Binding-site contacts:
Ligand atom C12 contacts residue MET163 of chain 1.B at 3.7 Å (hydrophobic).
Ligand atom O19 contacts residue VAL53 of chain 1.B at 3.5 Å.
Ligand atom C13 contacts residue MET163 of chain 1.B at 3.5 Å (hydrophobic).
Ligand atom O19 contacts residue ILE174 of chain 1.B at 4.0 Å.
Ligand atom C5 contacts residue ASP175 of chain 1.B at 3.5 Å.
Ligand atom C7 contacts residue VAL53 of chain 1.B at 3.6 Å (hydrophobic).
Ligand atom O20 contacts residue LYS68 of chain 1.B at 2.6 Å (salt-bridge).
Ligand atom O16 contacts residue ARG47 of chain 1.B at 3.2 Å (salt-bridge).
Ligand atom C5 contacts residue LYS68 of chain 1.B at 3.6 Å.
Ligand atom C9 contacts residue VAL66 of chain 1.B at 3.8 Å (hydrophobic).
Ligand atom O15 contacts residue LYS68 of chain 1.B at 3.3 Å (salt-bridge).
Ligand atom C3 contacts residue ILE95 of chain 1.B at 4.0 Å (hydrophobic).
Ligand atom C11 contacts residue LEU45 of chain 1.B at 4.0 Å (hydrophobic).
Ligand atom O18 contacts residue VAL66 of chain 1.B at 3.5 Å.
Ligand atom C5 contacts residue ILE174 of chain 1.B at 3.8 Å (hydrophobic).
Ligand atom C6 contacts residue ILE174 of chain 1.B at 3.9 Å (hydrophobic).
Ligand atom O20 contacts residue PHE113 of chain 1.B at 3.7 Å.
Ligand atom C4 contacts residue ILE174 of chain 1.B at 3.8 Å (hydrophobic).
Ligand atom O19 contacts residue ARG47 of chain 1.B at 3.8 Å.
Ligand atom O19 contacts residue GLY48 of chain 1.B at 3.8 Å.
Ligand atom C8 contacts residue VAL53 of chain 1.B at 3.7 Å (hydrophobic).
Ligand atom C10 contacts residue ILE174 of chain 1.B at 3.7 Å (hydrophobic).
Ligand atom C11 contacts residue ASN118 of chain 1.B at 3.7 Å.
Ligand atom O17 contacts residue VAL66 of chain 1.B at 4.0 Å.
Ligand atom C6 contacts residue ASP175 of chain 1.B at 4.0 Å.
Ligand atom C3 contacts residue ILE174 of chain 1.B at 3.7 Å (hydrophobic).
Ligand atom C2 contacts residue ILE174 of chain 1.B at 3.9 Å (hydrophobic).
Ligand atom C14 contacts residue VAL53 of chain 1.B at 3.8 Å (hydrophobic).
Ligand atom C10 contacts residue VAL53 of chain 1.B at 3.7 Å (hydrophobic).
Ligand atom C4 contacts residue ILE95 of chain 1.B at 4.0 Å (hydrophobic).
Ligand atom C3 contacts residue PHE113 of chain 1.B at 3.9 Å (hydrophobic).
Ligand atom O20 contacts residue ASP175 of chain 1.B at 3.1 Å (salt-bridge).
Ligand atom O16 contacts residue HIS160 of chain 1.B at 3.6 Å.
Ligand atom C5 contacts residue PHE113 of chain 1.B at 4.0 Å (hydrophobic).
Ligand atom C6 contacts residue LYS68 of chain 1.B at 3.9 Å.
Ligand atom O15 contacts residue ASP175 of chain 1.B at 3.6 Å.
Ligand atom O17 contacts residue MET163 of chain 1.B at 3.4 Å.
Ligand atom C4 contacts residue PHE113 of chain 1.B at 3.5 Å (hydrophobic).
Ligand atom C12 contacts residue ASN118 of chain 1.B at 3.1 Å.
Ligand atom C1 contacts residue ILE174 of chain 1.B at 3.5 Å (hydrophobic).

Sequence of chain 1.B:
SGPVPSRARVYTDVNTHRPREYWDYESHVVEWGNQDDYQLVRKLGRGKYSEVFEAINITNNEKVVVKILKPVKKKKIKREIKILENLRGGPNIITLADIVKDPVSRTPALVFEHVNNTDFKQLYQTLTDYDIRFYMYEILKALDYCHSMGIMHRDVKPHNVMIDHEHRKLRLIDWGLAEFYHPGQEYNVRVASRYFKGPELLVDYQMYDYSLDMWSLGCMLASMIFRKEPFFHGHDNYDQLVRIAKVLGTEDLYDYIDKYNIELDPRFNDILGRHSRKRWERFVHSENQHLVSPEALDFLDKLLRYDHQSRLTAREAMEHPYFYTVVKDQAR

This small molecule binds to this protein.
Small molecule (SMILES): O=C1c2ccc(O)c(O)c2C(=O)c2c(O)ccc(O)c21